A small-molecule ligand and the protein it binds are described below.
Small molecule (SMILES): OC1O[C@H]2CC=CC[C@H]2O1

Binding-site contacts:
Ligand atom C2 contacts residue SER98 of chain 2.A at 3.3 Å.
Ligand atom C7 contacts residue TYR32 of chain 2.A at 3.6 Å (hydrophobic).
Ligand atom C7 contacts residue HIS259 of chain 2.A at 3.3 Å.
Ligand atom O1 contacts residue SER98 of chain 2.A at 2.4 Å (h-bond).
Ligand atom C3 contacts residue TRP204 of chain 2.A at 3.7 Å (hydrophobic).
Ligand atom O3 contacts residue MET99 of chain 2.A at 2.9 Å (h-bond).
Ligand atom C7 contacts residue SER98 of chain 2.A at 1.5 Å.
Ligand atom C7 contacts residue GLY31 of chain 2.A at 4.1 Å.
Ligand atom C2 contacts residue LEU125 of chain 2.A at 3.7 Å (hydrophobic).
Ligand atom O3 contacts residue GLY31 of chain 2.A at 3.9 Å.
Ligand atom C6 contacts residue ILE232 of chain 2.A at 3.4 Å (hydrophobic).
Ligand atom C3 contacts residue MET99 of chain 2.A at 3.4 Å (hydrophobic).
Ligand atom C4 contacts residue TRP204 of chain 2.A at 3.9 Å (hydrophobic).
Ligand atom O4 contacts residue HIS259 of chain 2.A at 3.1 Å (h-bond).
Ligand atom O4 contacts residue SER98 of chain 2.A at 2.4 Å (h-bond).
Ligand atom O1 contacts residue GLY31 of chain 2.A at 3.3 Å.
Ligand atom C4 contacts residue SER98 of chain 2.A at 3.3 Å.
Ligand atom C5 contacts residue TRP204 of chain 2.A at 3.7 Å (hydrophobic).
Ligand atom C4 contacts residue TYR32 of chain 2.A at 4.0 Å (hydrophobic).
Ligand atom O1 contacts residue PHE166 of chain 2.A at 3.5 Å.
Ligand atom C1 contacts residue SER98 of chain 2.A at 3.1 Å.
Ligand atom C3 contacts residue TYR32 of chain 2.A at 3.5 Å (hydrophobic).
Ligand atom C6 contacts residue SER98 of chain 2.A at 3.5 Å.
Ligand atom O1 contacts residue TYR32 of chain 2.A at 2.9 Å (h-bond).
Ligand atom C6 contacts residue HIS259 of chain 2.A at 3.9 Å.
Ligand atom O1 contacts residue HIS259 of chain 2.A at 3.8 Å.
Ligand atom O3 contacts residue SER98 of chain 2.A at 2.4 Å (h-bond).
Ligand atom C1 contacts residue LEU125 of chain 2.A at 3.3 Å (hydrophobic).
Ligand atom C7 contacts residue MET99 of chain 2.A at 3.6 Å (hydrophobic).
Ligand atom O1 contacts residue PHE97 of chain 2.A at 3.6 Å.
Ligand atom O4 contacts residue PHE162 of chain 2.A at 3.8 Å.
Ligand atom C3 contacts residue SER98 of chain 2.A at 3.1 Å.
Ligand atom O3 contacts residue TYR32 of chain 2.A at 3.0 Å (h-bond).
Ligand atom C2 contacts residue TRP204 of chain 2.A at 3.8 Å (hydrophobic).
Ligand atom C1 contacts residue LEU233 of chain 2.A at 3.4 Å (hydrophobic).
Ligand atom O4 contacts residue TYR32 of chain 2.A at 3.9 Å.
Ligand atom C2 contacts residue MET99 of chain 2.A at 3.4 Å (hydrophobic).
Ligand atom C5 contacts residue ILE232 of chain 2.A at 3.4 Å (hydrophobic).
Ligand atom C6 contacts residue LEU233 of chain 2.A at 3.2 Å (hydrophobic).
Ligand atom C4 contacts residue PHE162 of chain 2.A at 3.9 Å (hydrophobic).

Sequence of chain 2.A:
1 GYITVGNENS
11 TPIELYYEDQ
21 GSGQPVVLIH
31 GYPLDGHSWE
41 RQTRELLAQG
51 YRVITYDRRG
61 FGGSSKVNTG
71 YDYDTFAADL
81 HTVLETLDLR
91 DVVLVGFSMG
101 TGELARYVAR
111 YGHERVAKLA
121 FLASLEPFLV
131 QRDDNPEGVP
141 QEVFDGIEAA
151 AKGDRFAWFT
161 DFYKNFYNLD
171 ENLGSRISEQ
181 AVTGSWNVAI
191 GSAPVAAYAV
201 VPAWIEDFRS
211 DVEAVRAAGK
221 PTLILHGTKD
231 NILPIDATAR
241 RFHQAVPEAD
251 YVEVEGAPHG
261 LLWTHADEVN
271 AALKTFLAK